Binding-site contacts:
Ligand atom C4 contacts residue LEU31 of chain 1.B at 3.6 Å (hydrophobic).
Ligand atom C3 contacts residue THR32 of chain 1.B at 3.2 Å.
Ligand atom C18 contacts residue ARG26 of chain 1.B at 3.4 Å.
Ligand atom C13 contacts residue MET19 of chain 1.B at 3.5 Å (hydrophobic).
Ligand atom C contacts residue ALA25 of chain 1.B at 3.5 Å (hydrophobic).
Ligand atom C7 contacts residue GLY22 of chain 1.B at 3.6 Å.
Ligand atom O2 contacts residue LEU31 of chain 1.B at 3.1 Å (h-bond).
Ligand atom N2 contacts residue THR28 of chain 1.C at 3.7 Å.
Ligand atom N1 contacts residue THR32 of chain 1.B at 3.6 Å.
Ligand atom C14 contacts residue GLY27 of chain 1.B at 3.5 Å.
Ligand atom S contacts residue GLY29 of chain 1.B at 3.7 Å.
Ligand atom C13 contacts residue GLY29 of chain 1.C at 3.8 Å.
Ligand atom CL2 contacts residue GLU21 of chain 1.B at 3.7 Å.
Ligand atom CL1 contacts residue ALA25 of chain 1.B at 3.6 Å.
Ligand atom C14 contacts residue 8701 of chain 1.G at 3.6 Å.
Ligand atom CL2 contacts residue VAL18 of chain 1.B at 3.3 Å.
Ligand atom O3 contacts residue GLY27 of chain 1.B at 3.2 Å (h-bond).
Ligand atom C3 contacts residue LEU31 of chain 1.B at 3.5 Å (hydrophobic).
Ligand atom O2 contacts residue GLU30 of chain 1.B at 3.4 Å (salt-bridge).
Ligand atom S contacts residue LEU31 of chain 1.B at 3.7 Å.
Ligand atom O1 contacts residue GLY29 of chain 1.B at 3.4 Å.
Ligand atom O1 contacts residue LEU31 of chain 1.B at 3.2 Å (h-bond).
Ligand atom C1 contacts residue LEU31 of chain 1.B at 3.7 Å (hydrophobic).
Ligand atom C19 contacts residue GLY27 of chain 1.C at 3.4 Å.
Ligand atom C2 contacts residue LEU31 of chain 1.B at 3.5 Å (hydrophobic).
Ligand atom C16 contacts residue THR28 of chain 1.C at 3.2 Å.
Ligand atom O2 contacts residue GLY29 of chain 1.B at 3.5 Å (h-bond).
Ligand atom N contacts residue GLY29 of chain 1.B at 3.2 Å (h-bond).
Ligand atom C15 contacts residue 8701 of chain 1.G at 3.7 Å.
Ligand atom N contacts residue THR28 of chain 1.B at 3.6 Å (h-bond).
Ligand atom N1 contacts residue GLY22 of chain 1.B at 3.4 Å.
Ligand atom C18 contacts residue GLY27 of chain 1.B at 3.2 Å.
Ligand atom N contacts residue GLY27 of chain 1.B at 3.8 Å.
Ligand atom N2 contacts residue GLY27 of chain 1.C at 2.7 Å (h-bond).
Ligand atom C14 contacts residue ARG26 of chain 1.B at 3.4 Å.
Ligand atom C13 contacts residue 8701 of chain 1.G at 3.4 Å.
Ligand atom O1 contacts residue GLU30 of chain 1.B at 3.8 Å.
Ligand atom O1 contacts residue THR32 of chain 1.B at 2.6 Å (h-bond).
Ligand atom S contacts residue THR32 of chain 1.B at 3.7 Å.
Ligand atom C6 contacts residue GLY29 of chain 1.B at 3.7 Å.

A protein and the small-molecule ligand that binds it are described below.
Small molecule (SMILES): COc1cc(-c2cccc(N)c2)c2oc(NS(=O)(=O)c3cc(Cl)ccc3Cl)nc2c1

Sequence of chain 1.C:
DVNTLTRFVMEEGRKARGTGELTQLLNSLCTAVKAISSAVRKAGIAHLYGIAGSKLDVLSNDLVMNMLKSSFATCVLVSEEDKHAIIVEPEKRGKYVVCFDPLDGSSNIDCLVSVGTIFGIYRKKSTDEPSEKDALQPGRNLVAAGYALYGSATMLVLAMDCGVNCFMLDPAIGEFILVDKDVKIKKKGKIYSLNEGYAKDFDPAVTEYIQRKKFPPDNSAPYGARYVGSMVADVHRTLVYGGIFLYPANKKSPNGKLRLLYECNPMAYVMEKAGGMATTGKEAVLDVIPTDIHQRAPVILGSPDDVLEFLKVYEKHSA

Sequence of chain 1.B:
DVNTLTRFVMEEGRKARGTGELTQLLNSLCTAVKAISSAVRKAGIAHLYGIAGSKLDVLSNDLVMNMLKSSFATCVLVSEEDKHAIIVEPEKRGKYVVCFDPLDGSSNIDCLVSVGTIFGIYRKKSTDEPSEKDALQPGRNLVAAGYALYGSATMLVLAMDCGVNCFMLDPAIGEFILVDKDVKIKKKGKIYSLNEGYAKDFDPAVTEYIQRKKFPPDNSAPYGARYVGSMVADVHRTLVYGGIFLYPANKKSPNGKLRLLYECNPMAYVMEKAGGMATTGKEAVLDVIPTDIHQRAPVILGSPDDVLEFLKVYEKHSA